This small molecule binds to this protein.
Small molecule (SMILES): CC(=O)N[C@@H]1[C@@H](O)[C@H](O)[C@@H](CO)O[C@H]1O

Sequence of chain 1.F:
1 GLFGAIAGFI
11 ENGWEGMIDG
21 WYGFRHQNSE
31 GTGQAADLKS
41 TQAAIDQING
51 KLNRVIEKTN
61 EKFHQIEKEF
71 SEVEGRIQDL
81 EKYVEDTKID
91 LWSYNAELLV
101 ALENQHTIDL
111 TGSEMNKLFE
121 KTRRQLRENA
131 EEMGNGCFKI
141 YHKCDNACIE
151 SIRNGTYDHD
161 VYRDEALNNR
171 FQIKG

Binding-site contacts:
Ligand atom C6 contacts residue LEU52 of chain 1.F at 3.4 Å (hydrophobic).
Ligand atom C1 contacts residue ASN38 of chain 1.E at 1.4 Å.
Ligand atom C2 contacts residue ASN38 of chain 1.E at 2.4 Å.
Ligand atom C7 contacts residue ASN38 of chain 1.E at 3.8 Å.
Ligand atom C4 contacts residue ASN38 of chain 1.E at 4.2 Å.
Ligand atom N2 contacts residue ASN38 of chain 1.E at 2.8 Å (h-bond).
Ligand atom O5 contacts residue ASN38 of chain 1.E at 2.4 Å (h-bond).
Ligand atom C5 contacts residue THR40 of chain 1.E at 4.5 Å.
Ligand atom C8 contacts residue ASN38 of chain 1.E at 4.2 Å.
Ligand atom C6 contacts residue THR318 of chain 1.E at 3.8 Å.
Ligand atom C5 contacts residue THR318 of chain 1.E at 4.1 Å.
Ligand atom C3 contacts residue ASN38 of chain 1.E at 3.7 Å.
Ligand atom C6 contacts residue THR40 of chain 1.E at 4.4 Å.
Ligand atom O7 contacts residue ASN38 of chain 1.E at 4.2 Å.
Ligand atom C1 contacts residue ALA39 of chain 1.E at 4.0 Å (hydrophobic).
Ligand atom C5 contacts residue ASN38 of chain 1.E at 3.7 Å.
Ligand atom O6 contacts residue THR318 of chain 1.E at 3.5 Å.
Ligand atom O6 contacts residue ASN49 of chain 1.F at 4.2 Å.
Ligand atom O6 contacts residue LEU52 of chain 1.F at 3.3 Å.
Ligand atom O5 contacts residue THR318 of chain 1.E at 3.0 Å (h-bond).
Ligand atom O5 contacts residue ALA39 of chain 1.E at 4.3 Å.
Ligand atom C1 contacts residue THR318 of chain 1.E at 3.4 Å.

Sequence of chain 1.E:
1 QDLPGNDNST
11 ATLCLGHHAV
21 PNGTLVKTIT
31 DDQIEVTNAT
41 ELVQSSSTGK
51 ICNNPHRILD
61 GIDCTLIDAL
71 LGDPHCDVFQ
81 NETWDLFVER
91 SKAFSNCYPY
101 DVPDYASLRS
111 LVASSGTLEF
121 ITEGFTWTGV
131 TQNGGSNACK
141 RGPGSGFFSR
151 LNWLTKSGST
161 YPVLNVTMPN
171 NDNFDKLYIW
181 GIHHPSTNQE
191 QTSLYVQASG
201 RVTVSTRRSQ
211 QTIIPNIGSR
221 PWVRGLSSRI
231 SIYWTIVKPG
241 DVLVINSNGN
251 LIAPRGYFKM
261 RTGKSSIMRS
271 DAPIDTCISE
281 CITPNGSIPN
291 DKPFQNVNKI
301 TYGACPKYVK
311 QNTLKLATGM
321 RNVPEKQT